Binding-site contacts:
Ligand atom N8 contacts residue ALA57 of chain 3.A at 3.9 Å.
Ligand atom O6 contacts residue ILE55 of chain 3.A at 3.7 Å.
Ligand atom N8 contacts residue LEU171 of chain 4.A at 3.9 Å.
Ligand atom O2 contacts residue GLN229 of chain 4.A at 3.9 Å.
Ligand atom C2 contacts residue VAL228 of chain 4.A at 3.9 Å (hydrophobic).
Ligand atom O6 contacts residue GLN229 of chain 4.A at 2.8 Å (h-bond).
Ligand atom O6 contacts residue THR58 of chain 3.A at 3.9 Å.
Ligand atom N7 contacts residue ALA57 of chain 3.A at 3.7 Å.
Ligand atom O2 contacts residue VAL228 of chain 4.A at 2.9 Å (h-bond).
Ligand atom C5 contacts residue THR58 of chain 3.A at 4.0 Å.
Ligand atom O2 contacts residue ARG177 of chain 4.A at 2.6 Å (salt-bridge).
Ligand atom C2 contacts residue ASN255 of chain 4.A at 4.0 Å.
Ligand atom C4 contacts residue ASN255 of chain 4.A at 3.9 Å.
Ligand atom N8 contacts residue ASP59 of chain 3.A at 4.0 Å.
Ligand atom C4 contacts residue PHE160 of chain 4.A at 3.4 Å (hydrophobic).
Ligand atom N3 contacts residue ARG177 of chain 4.A at 2.8 Å (salt-bridge).
Ligand atom O2 contacts residue SER227 of chain 4.A at 3.5 Å.
Ligand atom O6 contacts residue TYR9 of chain 3.A at 4.1 Å.
Ligand atom C2 contacts residue GLN229 of chain 4.A at 3.9 Å.
Ligand atom N7 contacts residue PHE160 of chain 4.A at 3.6 Å.
Ligand atom C2 contacts residue ARG177 of chain 4.A at 3.4 Å.
Ligand atom N1 contacts residue GLN229 of chain 4.A at 2.9 Å (h-bond).
Ligand atom N8 contacts residue PHE160 of chain 4.A at 3.6 Å.
Ligand atom C6 contacts residue GLN229 of chain 4.A at 3.7 Å.
Ligand atom N9 contacts residue LEU171 of chain 4.A at 4.1 Å.
Ligand atom C5 contacts residue PHE160 of chain 4.A at 3.3 Å (hydrophobic).
Ligand atom O2 contacts residue PHE160 of chain 4.A at 3.9 Å.
Ligand atom N9 contacts residue THR58 of chain 3.A at 4.0 Å.
Ligand atom C6 contacts residue PHE160 of chain 4.A at 3.5 Å (hydrophobic).
Ligand atom C2 contacts residue PHE160 of chain 4.A at 3.6 Å (hydrophobic).
Ligand atom O6 contacts residue ILE289 of chain 4.A at 4.0 Å.
Ligand atom C4 contacts residue ARG177 of chain 4.A at 3.6 Å.
Ligand atom N9 contacts residue PHE160 of chain 4.A at 3.5 Å.
Ligand atom O6 contacts residue PHE160 of chain 4.A at 4.0 Å.
Ligand atom N1 contacts residue PHE160 of chain 4.A at 3.5 Å.
Ligand atom N9 contacts residue ARG177 of chain 4.A at 3.9 Å.
Ligand atom N7 contacts residue THR58 of chain 3.A at 3.0 Å (h-bond).
Ligand atom N3 contacts residue ASN255 of chain 4.A at 3.5 Å (h-bond).
Ligand atom N8 contacts residue THR58 of chain 3.A at 3.2 Å (h-bond).
Ligand atom N3 contacts residue PHE160 of chain 4.A at 3.7 Å.

Sequence of chain 3.A:
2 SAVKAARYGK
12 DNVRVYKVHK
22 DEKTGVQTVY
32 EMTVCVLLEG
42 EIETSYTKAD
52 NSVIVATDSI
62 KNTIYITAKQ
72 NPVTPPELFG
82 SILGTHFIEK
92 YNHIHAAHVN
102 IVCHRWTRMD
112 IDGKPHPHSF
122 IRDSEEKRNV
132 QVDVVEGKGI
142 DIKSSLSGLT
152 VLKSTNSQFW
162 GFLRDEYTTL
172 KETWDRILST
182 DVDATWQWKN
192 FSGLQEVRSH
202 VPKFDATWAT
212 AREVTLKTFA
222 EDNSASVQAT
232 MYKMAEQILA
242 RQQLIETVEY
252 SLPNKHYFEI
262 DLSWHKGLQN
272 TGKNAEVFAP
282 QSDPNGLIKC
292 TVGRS

This protein binds this small molecule.
Small molecule (SMILES): O=c1[nH]c(=O)c2nn[nH]c2[nH]1

Sequence of chain 4.A:
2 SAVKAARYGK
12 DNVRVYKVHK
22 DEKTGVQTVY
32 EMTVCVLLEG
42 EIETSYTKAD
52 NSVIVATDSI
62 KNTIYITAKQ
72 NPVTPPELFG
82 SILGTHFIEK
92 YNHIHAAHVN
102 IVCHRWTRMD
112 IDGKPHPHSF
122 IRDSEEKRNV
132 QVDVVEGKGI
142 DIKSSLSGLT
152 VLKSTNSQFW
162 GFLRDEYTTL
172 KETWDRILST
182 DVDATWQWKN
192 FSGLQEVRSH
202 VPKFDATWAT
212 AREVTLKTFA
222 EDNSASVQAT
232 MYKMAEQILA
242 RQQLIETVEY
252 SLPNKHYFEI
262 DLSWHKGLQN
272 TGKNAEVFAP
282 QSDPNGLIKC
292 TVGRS